Sequence of chain 1.C:
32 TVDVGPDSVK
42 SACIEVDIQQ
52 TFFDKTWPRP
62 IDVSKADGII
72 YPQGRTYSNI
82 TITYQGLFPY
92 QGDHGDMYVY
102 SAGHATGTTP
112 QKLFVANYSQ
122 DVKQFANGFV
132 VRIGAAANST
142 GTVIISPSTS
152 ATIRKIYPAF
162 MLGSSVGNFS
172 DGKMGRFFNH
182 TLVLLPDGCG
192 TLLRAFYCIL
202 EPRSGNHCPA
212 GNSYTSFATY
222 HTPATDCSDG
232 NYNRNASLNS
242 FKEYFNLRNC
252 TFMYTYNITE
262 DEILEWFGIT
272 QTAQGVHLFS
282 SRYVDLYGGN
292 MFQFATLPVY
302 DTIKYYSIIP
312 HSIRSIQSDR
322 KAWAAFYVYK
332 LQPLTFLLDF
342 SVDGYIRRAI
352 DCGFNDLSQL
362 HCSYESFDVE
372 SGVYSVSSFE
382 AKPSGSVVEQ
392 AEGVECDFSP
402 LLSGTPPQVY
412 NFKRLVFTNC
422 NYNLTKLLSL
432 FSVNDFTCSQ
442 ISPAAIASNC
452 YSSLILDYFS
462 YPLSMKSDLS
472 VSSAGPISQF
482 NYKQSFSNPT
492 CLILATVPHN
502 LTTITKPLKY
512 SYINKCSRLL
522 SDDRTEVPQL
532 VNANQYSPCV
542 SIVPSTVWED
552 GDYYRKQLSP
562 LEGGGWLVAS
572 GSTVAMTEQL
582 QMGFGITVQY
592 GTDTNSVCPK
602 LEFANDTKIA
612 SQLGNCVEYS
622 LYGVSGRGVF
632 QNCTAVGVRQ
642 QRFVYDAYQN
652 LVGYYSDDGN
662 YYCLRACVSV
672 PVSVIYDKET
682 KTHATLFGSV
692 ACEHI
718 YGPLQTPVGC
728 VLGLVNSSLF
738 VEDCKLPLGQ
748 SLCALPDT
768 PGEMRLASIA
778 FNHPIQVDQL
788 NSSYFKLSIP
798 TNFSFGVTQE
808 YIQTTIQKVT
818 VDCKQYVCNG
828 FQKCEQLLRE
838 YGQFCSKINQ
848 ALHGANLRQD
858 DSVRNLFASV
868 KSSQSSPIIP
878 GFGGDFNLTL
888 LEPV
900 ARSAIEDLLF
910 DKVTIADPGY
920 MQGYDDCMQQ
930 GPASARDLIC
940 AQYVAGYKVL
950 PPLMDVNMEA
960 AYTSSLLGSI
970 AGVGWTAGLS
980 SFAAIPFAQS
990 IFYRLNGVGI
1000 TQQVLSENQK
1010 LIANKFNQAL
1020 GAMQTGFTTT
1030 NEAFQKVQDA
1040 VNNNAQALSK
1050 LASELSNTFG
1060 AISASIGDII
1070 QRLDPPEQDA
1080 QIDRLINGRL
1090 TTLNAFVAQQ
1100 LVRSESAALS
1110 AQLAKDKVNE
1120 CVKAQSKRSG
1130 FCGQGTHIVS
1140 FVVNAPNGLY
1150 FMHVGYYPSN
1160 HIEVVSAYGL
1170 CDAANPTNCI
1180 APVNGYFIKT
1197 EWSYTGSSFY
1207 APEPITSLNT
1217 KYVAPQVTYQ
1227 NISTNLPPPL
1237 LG

This small molecule binds to this protein.
Small molecule (SMILES): CC(=O)N[C@@H]1[C@@H](O)[C@H](O)[C@@H](CO)O[C@H]1O

Binding-site contacts:
Ligand atom O7 contacts residue ASN733 of chain 1.C at 3.6 Å.
Ligand atom C8 contacts residue LEU721 of chain 1.C at 4.0 Å (hydrophobic).
Ligand atom C8 contacts residue LEU773 of chain 1.C at 3.6 Å (hydrophobic).
Ligand atom O7 contacts residue GLN722 of chain 1.C at 3.8 Å.
Ligand atom C7 contacts residue GLN722 of chain 1.C at 4.0 Å.
Ligand atom C1 contacts residue ASN733 of chain 1.C at 1.4 Å.
Ligand atom C8 contacts residue GLN722 of chain 1.C at 3.2 Å.
Ligand atom C8 contacts residue THR723 of chain 1.C at 4.1 Å.
Ligand atom N2 contacts residue ASN733 of chain 1.C at 2.9 Å (h-bond).
Ligand atom O6 contacts residue SER735 of chain 1.C at 4.4 Å.
Ligand atom O5 contacts residue ASN733 of chain 1.C at 2.4 Å (h-bond).
Ligand atom C5 contacts residue ASN733 of chain 1.C at 3.7 Å.
Ligand atom C2 contacts residue ASN733 of chain 1.C at 2.5 Å.
Ligand atom C7 contacts residue ASN733 of chain 1.C at 3.5 Å.
Ligand atom C3 contacts residue ASN733 of chain 1.C at 3.8 Å.
Ligand atom C7 contacts residue LEU721 of chain 1.C at 4.0 Å (hydrophobic).
Ligand atom O7 contacts residue LEU721 of chain 1.C at 3.7 Å.
Ligand atom C4 contacts residue ASN733 of chain 1.C at 4.2 Å.